Sequence of chain 1.B:
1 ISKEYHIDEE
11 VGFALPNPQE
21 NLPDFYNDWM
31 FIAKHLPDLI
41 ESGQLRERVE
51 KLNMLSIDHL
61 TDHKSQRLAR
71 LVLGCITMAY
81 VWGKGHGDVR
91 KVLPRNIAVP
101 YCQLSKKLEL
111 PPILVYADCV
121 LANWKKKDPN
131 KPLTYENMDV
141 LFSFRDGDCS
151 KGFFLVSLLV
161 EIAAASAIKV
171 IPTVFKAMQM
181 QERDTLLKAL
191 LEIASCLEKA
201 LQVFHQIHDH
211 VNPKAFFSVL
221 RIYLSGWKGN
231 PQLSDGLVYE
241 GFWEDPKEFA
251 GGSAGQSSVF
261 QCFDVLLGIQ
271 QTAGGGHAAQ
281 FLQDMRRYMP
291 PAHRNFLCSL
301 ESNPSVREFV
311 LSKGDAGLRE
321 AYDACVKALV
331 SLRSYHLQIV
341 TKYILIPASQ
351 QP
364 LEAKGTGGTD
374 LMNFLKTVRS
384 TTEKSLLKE

Binding-site contacts:
Ligand atom CL contacts residue CYS119 of chain 1.B at 3.4 Å.
Ligand atom C contacts residue SER253 of chain 1.B at 3.6 Å.
Ligand atom N contacts residue SER157 of chain 1.B at 3.5 Å (h-bond).
Ligand atom C4 contacts residue PHE154 of chain 1.B at 3.8 Å (hydrophobic).
Ligand atom N2 contacts residue ALA1 of chain 1.G at 2.9 Å (h-bond).
Ligand atom N2 contacts residue HEM1 of chain 1.H at 3.1 Å (h-bond).
Ligand atom C1 contacts residue GLY252 of chain 1.B at 3.4 Å.
Ligand atom C contacts residue TYR116 of chain 1.B at 3.2 Å (hydrophobic).
Ligand atom C5 contacts residue TYR116 of chain 1.B at 3.8 Å (hydrophobic).
Ligand atom C contacts residue ALA254 of chain 1.B at 3.8 Å (hydrophobic).
Ligand atom CL contacts residue VAL115 of chain 1.B at 3.7 Å.
Ligand atom N1 contacts residue ALA254 of chain 1.B at 3.5 Å.
Ligand atom C5 contacts residue PHE153 of chain 1.B at 3.7 Å (hydrophobic).
Ligand atom N1 contacts residue HEM1 of chain 1.H at 2.3 Å.
Ligand atom CL contacts residue LEU224 of chain 1.B at 4.0 Å.
Ligand atom N3 contacts residue ALA254 of chain 1.B at 3.2 Å (h-bond).
Ligand atom C6 contacts residue ALA254 of chain 1.B at 3.6 Å (hydrophobic).
Ligand atom C1 contacts residue SER253 of chain 1.B at 3.3 Å.
Ligand atom C4 contacts residue VAL120 of chain 1.B at 3.5 Å (hydrophobic).
Ligand atom C6 contacts residue PHE153 of chain 1.B at 3.3 Å (hydrophobic).
Ligand atom N3 contacts residue SER253 of chain 1.B at 3.4 Å.
Ligand atom N2 contacts residue SER253 of chain 1.B at 3.8 Å.
Ligand atom C4 contacts residue PHE153 of chain 1.B at 3.4 Å (hydrophobic).
Ligand atom C7 contacts residue HEM1 of chain 1.H at 3.0 Å.
Ligand atom CL contacts residue TYR116 of chain 1.B at 4.0 Å.
Ligand atom C contacts residue GLY252 of chain 1.B at 4.0 Å.
Ligand atom N3 contacts residue ALA1 of chain 1.G at 3.3 Å (h-bond).
Ligand atom C7 contacts residue SER157 of chain 1.B at 3.9 Å.
Ligand atom C7 contacts residue PHE153 of chain 1.B at 3.7 Å (hydrophobic).
Ligand atom C3 contacts residue VAL120 of chain 1.B at 3.9 Å (hydrophobic).
Ligand atom N2 contacts residue ALA254 of chain 1.B at 3.2 Å (h-bond).
Ligand atom C3 contacts residue PHE154 of chain 1.B at 3.7 Å (hydrophobic).
Ligand atom C3 contacts residue CYS119 of chain 1.B at 3.8 Å (hydrophobic).
Ligand atom CL contacts residue LEU114 of chain 1.B at 3.9 Å.
Ligand atom N contacts residue PHE153 of chain 1.B at 3.3 Å.
Ligand atom CL contacts residue GLY252 of chain 1.B at 3.7 Å.
Ligand atom N3 contacts residue PHE153 of chain 1.B at 3.7 Å.
Ligand atom C3 contacts residue LEU224 of chain 1.B at 3.7 Å (hydrophobic).
Ligand atom C1 contacts residue TYR116 of chain 1.B at 3.7 Å (hydrophobic).
Ligand atom C7 contacts residue ALA254 of chain 1.B at 3.4 Å (hydrophobic).

The protein below binds the small molecule below.
Small molecule (SMILES): Clc1ccc(Nc2cnn[nH]2)cc1